Binding-site contacts:
Ligand atom C6 contacts residue PHE334 of chain 1.A at 4.0 Å (hydrophobic).
Ligand atom C8 contacts residue PRO332 of chain 1.A at 3.8 Å (hydrophobic).
Ligand atom O4 contacts residue GLY333 of chain 1.A at 3.9 Å.
Ligand atom C8 contacts residue ASN338 of chain 1.A at 4.3 Å.
Ligand atom C1 contacts residue SER335 of chain 1.A at 3.9 Å.
Ligand atom N2 contacts residue ASN338 of chain 1.A at 2.9 Å (h-bond).
Ligand atom C6 contacts residue SER335 of chain 1.A at 3.7 Å.
Ligand atom C5 contacts residue ASN338 of chain 1.A at 3.6 Å.
Ligand atom C1 contacts residue GLY333 of chain 1.A at 4.2 Å.
Ligand atom C8 contacts residue ILE341 of chain 1.A at 4.1 Å (hydrophobic).
Ligand atom O5 contacts residue SER335 of chain 1.A at 3.4 Å.
Ligand atom O5 contacts residue ASN338 of chain 1.A at 2.3 Å (h-bond).
Ligand atom C1 contacts residue ASN338 of chain 1.A at 1.4 Å.
Ligand atom C5 contacts residue SER335 of chain 1.A at 3.8 Å.
Ligand atom C2 contacts residue SER335 of chain 1.A at 4.4 Å.
Ligand atom C8 contacts residue ASN339 of chain 1.A at 3.4 Å.
Ligand atom C4 contacts residue ASN338 of chain 1.A at 4.2 Å.
Ligand atom C5 contacts residue PHE334 of chain 1.A at 4.1 Å (hydrophobic).
Ligand atom O3 contacts residue SER335 of chain 1.A at 4.4 Å.
Ligand atom C2 contacts residue GLY333 of chain 1.A at 4.4 Å.
Ligand atom C8 contacts residue SER340 of chain 1.A at 4.4 Å.
Ligand atom C3 contacts residue ASN338 of chain 1.A at 3.8 Å.
Ligand atom C2 contacts residue ASN338 of chain 1.A at 2.4 Å.
Ligand atom O7 contacts residue ASN338 of chain 1.A at 3.0 Å (h-bond).
Ligand atom N2 contacts residue GLY333 of chain 1.A at 4.3 Å.
Ligand atom C7 contacts residue ASN339 of chain 1.A at 4.3 Å.
Ligand atom C7 contacts residue ASN338 of chain 1.A at 3.1 Å.
Ligand atom C5 contacts residue GLY333 of chain 1.A at 4.3 Å.
Ligand atom C8 contacts residue GLY333 of chain 1.A at 3.0 Å.
Ligand atom C7 contacts residue GLY333 of chain 1.A at 4.2 Å.
Ligand atom C3 contacts residue GLY333 of chain 1.A at 4.0 Å.

A protein and the small-molecule ligand that binds it are described below.
Small molecule (SMILES): CC(=O)N[C@H]1[C@H](O[C@H]2[C@H](O)[C@@H](NC(C)=O)CO[C@@H]2CO[C@@H]2O[C@@H](C)[C@@H](O)[C@@H](O)[C@@H]2O)O[C@H](CO)[C@@H](O)[C@@H]1O

Sequence of chain 1.A:
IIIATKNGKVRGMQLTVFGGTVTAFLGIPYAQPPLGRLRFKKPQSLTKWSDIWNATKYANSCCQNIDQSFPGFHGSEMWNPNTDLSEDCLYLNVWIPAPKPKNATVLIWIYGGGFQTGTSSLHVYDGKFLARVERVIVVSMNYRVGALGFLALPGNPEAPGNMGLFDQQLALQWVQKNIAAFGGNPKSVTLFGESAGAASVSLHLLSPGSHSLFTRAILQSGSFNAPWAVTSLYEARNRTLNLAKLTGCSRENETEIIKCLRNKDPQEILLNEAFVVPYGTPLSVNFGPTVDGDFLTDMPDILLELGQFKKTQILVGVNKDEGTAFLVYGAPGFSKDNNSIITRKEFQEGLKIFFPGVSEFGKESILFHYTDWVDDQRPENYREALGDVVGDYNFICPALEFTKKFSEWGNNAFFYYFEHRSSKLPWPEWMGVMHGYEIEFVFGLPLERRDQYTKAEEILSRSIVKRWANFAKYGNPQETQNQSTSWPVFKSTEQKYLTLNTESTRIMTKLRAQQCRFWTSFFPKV